A protein and the small-molecule ligand that binds it are described below.
Small molecule (SMILES): O=C(O)[C@@H]1CCCN1

Sequence of chain 3.A:
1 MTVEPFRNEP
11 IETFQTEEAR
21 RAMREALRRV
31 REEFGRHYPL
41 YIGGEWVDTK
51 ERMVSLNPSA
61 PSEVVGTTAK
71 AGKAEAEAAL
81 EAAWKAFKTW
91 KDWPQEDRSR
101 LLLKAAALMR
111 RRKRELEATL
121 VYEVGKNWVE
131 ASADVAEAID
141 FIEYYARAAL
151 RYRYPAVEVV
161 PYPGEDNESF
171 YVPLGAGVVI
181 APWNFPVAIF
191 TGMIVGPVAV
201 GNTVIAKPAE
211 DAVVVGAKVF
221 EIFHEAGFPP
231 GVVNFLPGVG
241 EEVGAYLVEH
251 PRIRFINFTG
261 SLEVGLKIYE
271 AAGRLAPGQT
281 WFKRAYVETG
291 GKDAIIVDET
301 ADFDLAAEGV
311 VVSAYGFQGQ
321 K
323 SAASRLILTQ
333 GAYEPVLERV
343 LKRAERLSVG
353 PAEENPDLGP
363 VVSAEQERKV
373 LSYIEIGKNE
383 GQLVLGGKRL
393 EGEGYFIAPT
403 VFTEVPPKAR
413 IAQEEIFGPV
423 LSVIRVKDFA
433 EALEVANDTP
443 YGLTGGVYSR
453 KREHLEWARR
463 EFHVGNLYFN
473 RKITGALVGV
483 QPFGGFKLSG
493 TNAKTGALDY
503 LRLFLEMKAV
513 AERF

Binding-site contacts:
Ligand atom CD contacts residue GLU137 of chain 3.A at 3.2 Å.
Ligand atom C contacts residue ALA478 of chain 3.A at 3.8 Å (hydrophobic).
Ligand atom O contacts residue PHE485 of chain 3.A at 3.7 Å.
Ligand atom OXT contacts residue LYS321 of chain 3.A at 4.2 Å.
Ligand atom OXT contacts residue THR476 of chain 3.A at 3.8 Å.
Ligand atom CG contacts residue PHE485 of chain 3.A at 3.6 Å (hydrophobic).
Ligand atom N contacts residue GLU137 of chain 3.A at 3.1 Å (salt-bridge).
Ligand atom CD contacts residue PHE485 of chain 3.A at 3.6 Å (hydrophobic).
Ligand atom CG contacts residue GLU137 of chain 3.A at 4.0 Å.
Ligand atom O contacts residue THR476 of chain 3.A at 4.0 Å.
Ligand atom CG contacts residue CSO322 of chain 3.A at 4.2 Å.
Ligand atom CA contacts residue GLU137 of chain 3.A at 4.0 Å.
Ligand atom CB contacts residue CSO322 of chain 3.A at 3.5 Å.
Ligand atom C contacts residue GLY477 of chain 3.A at 3.2 Å.
Ligand atom CB contacts residue PHE185 of chain 3.A at 3.8 Å (hydrophobic).
Ligand atom OXT contacts residue SER323 of chain 3.A at 2.7 Å (h-bond).
Ligand atom OXT contacts residue GLY477 of chain 3.A at 2.9 Å (h-bond).
Ligand atom CG contacts residue ILE189 of chain 3.A at 3.9 Å (hydrophobic).
Ligand atom CA contacts residue PHE185 of chain 3.A at 3.9 Å (hydrophobic).
Ligand atom C contacts residue SER323 of chain 3.A at 3.5 Å.
Ligand atom O contacts residue GLY477 of chain 3.A at 3.2 Å (h-bond).
Ligand atom O contacts residue SER323 of chain 3.A at 3.9 Å.
Ligand atom C contacts residue PHE485 of chain 3.A at 4.5 Å (hydrophobic).
Ligand atom C contacts residue THR476 of chain 3.A at 4.3 Å.
Ligand atom OXT contacts residue PHE185 of chain 3.A at 4.2 Å.
Ligand atom CB contacts residue PHE485 of chain 3.A at 4.2 Å (hydrophobic).
Ligand atom N contacts residue ALA478 of chain 3.A at 3.8 Å.
Ligand atom O contacts residue ALA478 of chain 3.A at 3.0 Å (h-bond).
Ligand atom OXT contacts residue ALA478 of chain 3.A at 4.3 Å.